Binding-site contacts:
Ligand atom O3 contacts residue PRO281 of chain 1.A at 4.0 Å.
Ligand atom O4 contacts residue LEU249 of chain 1.A at 3.9 Å.
Ligand atom C3 contacts residue PRO281 of chain 1.A at 4.5 Å (hydrophobic).
Ligand atom O5 contacts residue ASN245 of chain 1.A at 4.1 Å.
Ligand atom C6 contacts residue ASN245 of chain 1.A at 3.5 Å.
Ligand atom C1 contacts residue ASN245 of chain 1.A at 3.7 Å.
Ligand atom C2 contacts residue ASN241 of chain 1.A at 2.5 Å.
Ligand atom N2 contacts residue ASN241 of chain 1.A at 3.0 Å (h-bond).
Ligand atom C6 contacts residue LEU249 of chain 1.A at 3.8 Å (hydrophobic).
Ligand atom C5 contacts residue ASN241 of chain 1.A at 3.7 Å.
Ligand atom C7 contacts residue PRO281 of chain 1.A at 4.5 Å (hydrophobic).
Ligand atom C5 contacts residue LEU249 of chain 1.A at 4.4 Å (hydrophobic).
Ligand atom C1 contacts residue ASN245 of chain 1.A at 4.0 Å.
Ligand atom C6 contacts residue LYS248 of chain 1.A at 4.1 Å.
Ligand atom C6 contacts residue ASN245 of chain 1.A at 3.9 Å.
Ligand atom C1 contacts residue ASN241 of chain 1.A at 1.5 Å.
Ligand atom O3 contacts residue PRO281 of chain 1.A at 4.0 Å.
Ligand atom O2 contacts residue PRO281 of chain 1.A at 3.6 Å.
Ligand atom C7 contacts residue ASN241 of chain 1.A at 3.6 Å.
Ligand atom O6 contacts residue ASN245 of chain 1.A at 4.1 Å.
Ligand atom C5 contacts residue ASN245 of chain 1.A at 3.9 Å.
Ligand atom C4 contacts residue PHE278 of chain 1.A at 3.2 Å (hydrophobic).
Ligand atom C4 contacts residue LEU249 of chain 1.A at 4.2 Å (hydrophobic).
Ligand atom C3 contacts residue ASN241 of chain 1.A at 3.9 Å.
Ligand atom C8 contacts residue PRO281 of chain 1.A at 3.5 Å (hydrophobic).
Ligand atom O7 contacts residue ASN241 of chain 1.A at 3.6 Å (h-bond).
Ligand atom C4 contacts residue ASN245 of chain 1.A at 4.3 Å.
Ligand atom O5 contacts residue ASN241 of chain 1.A at 2.4 Å (h-bond).
Ligand atom C4 contacts residue ASN241 of chain 1.A at 4.3 Å.
Ligand atom O5 contacts residue ASN245 of chain 1.A at 3.1 Å (h-bond).
Ligand atom O3 contacts residue VAL280 of chain 1.A at 4.1 Å.
Ligand atom C5 contacts residue PHE278 of chain 1.A at 4.4 Å (hydrophobic).
Ligand atom C3 contacts residue PHE278 of chain 1.A at 3.5 Å (hydrophobic).
Ligand atom O3 contacts residue PHE278 of chain 1.A at 3.6 Å (h-bond).
Ligand atom C3 contacts residue ASN245 of chain 1.A at 4.4 Å.
Ligand atom C5 contacts residue ASN245 of chain 1.A at 3.6 Å.
Ligand atom O4 contacts residue PHE278 of chain 1.A at 3.7 Å.

Sequence of chain 1.A:
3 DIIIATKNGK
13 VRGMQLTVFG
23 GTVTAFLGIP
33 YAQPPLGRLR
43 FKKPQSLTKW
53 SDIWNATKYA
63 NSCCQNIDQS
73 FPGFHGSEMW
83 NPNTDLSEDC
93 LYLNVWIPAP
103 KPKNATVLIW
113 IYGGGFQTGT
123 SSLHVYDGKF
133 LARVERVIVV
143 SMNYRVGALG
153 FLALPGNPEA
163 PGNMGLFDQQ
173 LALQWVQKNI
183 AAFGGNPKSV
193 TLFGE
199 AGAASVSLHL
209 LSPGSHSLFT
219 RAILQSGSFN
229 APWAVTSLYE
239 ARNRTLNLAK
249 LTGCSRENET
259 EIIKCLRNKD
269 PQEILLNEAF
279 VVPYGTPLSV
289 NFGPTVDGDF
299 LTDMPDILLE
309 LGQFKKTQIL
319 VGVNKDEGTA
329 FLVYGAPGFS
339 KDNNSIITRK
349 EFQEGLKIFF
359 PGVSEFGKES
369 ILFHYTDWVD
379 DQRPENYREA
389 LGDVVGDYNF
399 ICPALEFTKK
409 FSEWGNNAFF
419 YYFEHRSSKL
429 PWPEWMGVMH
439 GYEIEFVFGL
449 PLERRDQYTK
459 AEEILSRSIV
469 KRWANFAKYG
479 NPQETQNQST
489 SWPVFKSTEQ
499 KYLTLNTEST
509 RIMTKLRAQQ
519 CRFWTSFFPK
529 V

The small molecule below binds the protein below.
Small molecule (SMILES): CC(=O)N[C@H]1[C@H](O[C@H]2[C@H](O)[C@@H](NC(C)=O)CO[C@@H]2CO[C@H]2O[C@@H](C)[C@@H](O)[C@@H](O)[C@@H]2O)O[C@H](CO)[C@@H](O)[C@@H]1O